Binding-site contacts:
Ligand atom C2 contacts residue PHE135 of chain 1.C at 3.7 Å (hydrophobic).
Ligand atom C4 contacts residue LYS89 of chain 1.C at 1.3 Å.
Ligand atom O15 contacts residue HIS31 of chain 1.C at 3.8 Å.
Ligand atom C1 contacts residue ASN28 of chain 1.C at 3.8 Å.
Ligand atom O6 contacts residue ASN28 of chain 1.C at 2.4 Å (h-bond).
Ligand atom O1 contacts residue THR26 of chain 1.C at 3.0 Å (h-bond).
Ligand atom O14 contacts residue ASN28 of chain 1.C at 2.8 Å (h-bond).
Ligand atom C3 contacts residue ASN28 of chain 1.C at 3.7 Å.
Ligand atom S13 contacts residue ARG30 of chain 1.C at 3.5 Å (salt-bridge).
Ligand atom C1 contacts residue LYS89 of chain 1.C at 2.5 Å.
Ligand atom C5 contacts residue THR113 of chain 1.C at 3.3 Å.
Ligand atom O8 contacts residue LYS89 of chain 1.C at 2.7 Å (salt-bridge).
Ligand atom C3 contacts residue ASP6 of chain 1.C at 3.2 Å.
Ligand atom S13 contacts residue ARG172 of chain 1.C at 3.3 Å (salt-bridge).
Ligand atom C5 contacts residue SER133 of chain 1.C at 3.5 Å.
Ligand atom O8 contacts residue SER133 of chain 1.C at 2.7 Å (h-bond).
Ligand atom C2 contacts residue LYS89 of chain 1.C at 3.9 Å.
Ligand atom O2 contacts residue ARG172 of chain 1.C at 2.6 Å (salt-bridge).
Ligand atom O6 contacts residue PHE135 of chain 1.C at 3.7 Å.
Ligand atom O1 contacts residue LYS89 of chain 1.C at 3.0 Å (salt-bridge).
Ligand atom C12 contacts residue ASN28 of chain 1.C at 3.7 Å.
Ligand atom O7 contacts residue ASP6 of chain 1.C at 2.5 Å (salt-bridge).
Ligand atom O15 contacts residue ARG30 of chain 1.C at 3.1 Å (salt-bridge).
Ligand atom O8 contacts residue ASN111 of chain 1.C at 3.0 Å (h-bond).
Ligand atom C1 contacts residue ASP6 of chain 1.C at 3.7 Å.
Ligand atom O2 contacts residue TRP138 of chain 1.C at 2.8 Å (h-bond).
Ligand atom O14 contacts residue ARG30 of chain 1.C at 3.0 Å (salt-bridge).
Ligand atom O7 contacts residue ALA170 of chain 1.C at 3.3 Å (h-bond).
Ligand atom O7 contacts residue ALA169 of chain 1.C at 3.5 Å.
Ligand atom S13 contacts residue ASN28 of chain 1.C at 3.8 Å.
Ligand atom O15 contacts residue ARG172 of chain 1.C at 3.0 Å (salt-bridge).
Ligand atom O6 contacts residue PHE211 of chain 1.A at 3.6 Å.
Ligand atom O1 contacts residue ASP6 of chain 1.C at 2.5 Å (salt-bridge).
Ligand atom O14 contacts residue HIS31 of chain 1.C at 3.4 Å (h-bond).
Ligand atom C12 contacts residue ASP6 of chain 1.C at 3.0 Å.
Ligand atom O1 contacts residue ASN28 of chain 1.C at 3.9 Å.
Ligand atom O7 contacts residue THR189 of chain 1.C at 3.8 Å.
Ligand atom C5 contacts residue LYS89 of chain 1.C at 2.2 Å.
Ligand atom C12 contacts residue HIS31 of chain 1.C at 3.8 Å.
Ligand atom C2 contacts residue ASN28 of chain 1.C at 3.4 Å.

Sequence of chain 1.C:
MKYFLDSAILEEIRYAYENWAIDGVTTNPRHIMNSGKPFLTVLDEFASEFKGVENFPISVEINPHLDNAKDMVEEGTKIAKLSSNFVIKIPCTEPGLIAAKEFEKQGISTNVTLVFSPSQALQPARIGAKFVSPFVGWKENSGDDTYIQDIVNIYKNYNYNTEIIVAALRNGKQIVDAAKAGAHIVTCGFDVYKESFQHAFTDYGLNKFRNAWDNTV

The protein below binds the small molecule below.
Small molecule (SMILES): O=S(=O)(O)C[C@H](O)[C@@H](O)[C@@H](O)CCO

Sequence of chain 1.A:
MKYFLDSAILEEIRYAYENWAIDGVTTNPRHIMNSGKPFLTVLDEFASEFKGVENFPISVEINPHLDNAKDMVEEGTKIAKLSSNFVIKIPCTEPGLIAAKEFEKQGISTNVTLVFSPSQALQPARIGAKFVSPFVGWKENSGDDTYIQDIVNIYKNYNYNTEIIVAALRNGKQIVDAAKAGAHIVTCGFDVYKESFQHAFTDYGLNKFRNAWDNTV